A small-molecule ligand and the protein it binds are described below.
Small molecule (SMILES): CCC[C@]1(C)C(=O)Nc2ccccc2C(=O)N1CC

Sequence of chain 2.A:
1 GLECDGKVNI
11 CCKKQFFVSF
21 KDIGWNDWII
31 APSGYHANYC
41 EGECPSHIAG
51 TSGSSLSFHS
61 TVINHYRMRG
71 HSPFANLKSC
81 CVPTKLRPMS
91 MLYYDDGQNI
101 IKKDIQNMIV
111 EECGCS

Binding-site contacts:
Ligand atom O contacts residue ILE29 of chain 2.A at 4.0 Å.
Ligand atom O contacts residue TRP25 of chain 2.A at 4.1 Å.
Ligand atom C14 contacts residue MET91 of chain 2.A at 3.5 Å (hydrophobic).
Ligand atom C12 contacts residue PHE58 of chain 2.B at 3.9 Å (hydrophobic).
Ligand atom C11 contacts residue MET108 of chain 2.A at 4.4 Å (hydrophobic).
Ligand atom O contacts residue TRP28 of chain 2.A at 2.7 Å (h-bond).
Ligand atom C2 contacts residue TRP28 of chain 2.A at 4.2 Å (hydrophobic).
Ligand atom C12 contacts residue TRP25 of chain 2.A at 3.5 Å (hydrophobic).
Ligand atom C11 contacts residue PHE58 of chain 2.B at 4.3 Å (hydrophobic).
Ligand atom C7 contacts residue PHE58 of chain 2.B at 4.5 Å (hydrophobic).
Ligand atom O1 contacts residue PHE58 of chain 2.B at 4.3 Å.
Ligand atom C14 contacts residue ILE29 of chain 2.A at 4.3 Å (hydrophobic).
Ligand atom C11 contacts residue TRP25 of chain 2.A at 4.0 Å (hydrophobic).
Ligand atom C14 contacts residue TYR93 of chain 2.A at 3.9 Å (hydrophobic).
Ligand atom C contacts residue TRP28 of chain 2.A at 3.7 Å (hydrophobic).
Ligand atom C14 contacts residue ILE105 of chain 2.A at 4.4 Å (hydrophobic).
Ligand atom C9 contacts residue ILE105 of chain 2.A at 3.5 Å (hydrophobic).
Ligand atom C13 contacts residue TYR93 of chain 2.A at 3.8 Å (hydrophobic).
Ligand atom C1 contacts residue TRP28 of chain 2.A at 4.3 Å (hydrophobic).
Ligand atom C9 contacts residue PHE58 of chain 2.B at 4.2 Å (hydrophobic).
Ligand atom C3 contacts residue TRP25 of chain 2.A at 3.9 Å (hydrophobic).
Ligand atom C10 contacts residue PHE58 of chain 2.B at 3.8 Å (hydrophobic).
Ligand atom C2 contacts residue TRP25 of chain 2.A at 3.7 Å (hydrophobic).

Sequence of chain 2.B:
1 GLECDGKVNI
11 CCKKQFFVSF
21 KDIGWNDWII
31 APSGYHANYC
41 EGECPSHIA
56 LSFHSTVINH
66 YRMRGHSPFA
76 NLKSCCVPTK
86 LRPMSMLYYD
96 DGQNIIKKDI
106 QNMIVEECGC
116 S